Binding-site contacts:
Ligand atom N43 contacts residue PHE48 of chain 1.A at 3.5 Å.
Ligand atom C14 contacts residue GLY126 of chain 1.A at 3.7 Å.
Ligand atom N11 contacts residue ALA123 of chain 1.A at 2.6 Å (h-bond).
Ligand atom C27 contacts residue LEU120 of chain 1.A at 3.6 Å (hydrophobic).
Ligand atom N02 contacts residue LEU189 of chain 1.A at 3.6 Å.
Ligand atom C33 contacts residue ASP200 of chain 1.A at 3.3 Å.
Ligand atom C44 contacts residue CYS47 of chain 1.A at 3.6 Å (hydrophobic).
Ligand atom C39 contacts residue PHE48 of chain 1.A at 3.5 Å (hydrophobic).
Ligand atom C36 contacts residue LEU43 of chain 1.A at 3.4 Å (hydrophobic).
Ligand atom C28 contacts residue ASP200 of chain 1.A at 3.7 Å.
Ligand atom C30 contacts residue ILE104 of chain 1.A at 3.7 Å (hydrophobic).
Ligand atom C01 contacts residue ALA123 of chain 1.A at 3.5 Å (hydrophobic).
Ligand atom O47 contacts residue CYS47 of chain 1.A at 3.3 Å (h-bond).
Ligand atom N02 contacts residue ALA123 of chain 1.A at 2.8 Å (h-bond).
Ligand atom O32 contacts residue LYS73 of chain 1.A at 3.4 Å.
Ligand atom C13 contacts residue LEU43 of chain 1.A at 3.7 Å (hydrophobic).
Ligand atom C01 contacts residue GLU121 of chain 1.A at 3.2 Å.
Ligand atom O47 contacts residue GLY46 of chain 1.A at 3.3 Å (h-bond).
Ligand atom C45 contacts residue CYS47 of chain 1.A at 3.1 Å (hydrophobic).
Ligand atom C26 contacts residue LEU120 of chain 1.A at 3.4 Å (hydrophobic).
Ligand atom O31 contacts residue ALA199 of chain 1.A at 3.5 Å.
Ligand atom C06 contacts residue LEU189 of chain 1.A at 3.6 Å (hydrophobic).
Ligand atom C38 contacts residue LEU43 of chain 1.A at 3.7 Å (hydrophobic).
Ligand atom C12 contacts residue ALA123 of chain 1.A at 3.3 Å (hydrophobic).
Ligand atom C36 contacts residue VAL51 of chain 1.A at 3.7 Å (hydrophobic).
Ligand atom C44 contacts residue GLU45 of chain 1.A at 3.7 Å.
Ligand atom O35 contacts residue PHE201 of chain 1.A at 3.1 Å.
Ligand atom C13 contacts residue GLY126 of chain 1.A at 3.5 Å.
Ligand atom C01 contacts residue LEU189 of chain 1.A at 3.5 Å (hydrophobic).
Ligand atom O32 contacts residue LEU120 of chain 1.A at 3.7 Å.
Ligand atom C13 contacts residue ALA124 of chain 1.A at 3.6 Å (hydrophobic).
Ligand atom C03 contacts residue ALA123 of chain 1.A at 3.7 Å (hydrophobic).
Ligand atom C13 contacts residue ALA123 of chain 1.A at 3.3 Å (hydrophobic).
Ligand atom C46 contacts residue CYS47 of chain 1.A at 1.8 Å (hydrophobic).
Ligand atom C37 contacts residue LEU43 of chain 1.A at 3.6 Å (hydrophobic).
Ligand atom O47 contacts residue GLU45 of chain 1.A at 3.0 Å (salt-bridge).
Ligand atom N02 contacts residue CYS122 of chain 1.A at 3.7 Å.
Ligand atom O31 contacts residue ILE104 of chain 1.A at 3.7 Å.
Ligand atom O31 contacts residue ASP200 of chain 1.A at 3.0 Å (salt-bridge).
Ligand atom C34 contacts residue GLU90 of chain 1.A at 3.5 Å.

Sequence of chain 1.A:
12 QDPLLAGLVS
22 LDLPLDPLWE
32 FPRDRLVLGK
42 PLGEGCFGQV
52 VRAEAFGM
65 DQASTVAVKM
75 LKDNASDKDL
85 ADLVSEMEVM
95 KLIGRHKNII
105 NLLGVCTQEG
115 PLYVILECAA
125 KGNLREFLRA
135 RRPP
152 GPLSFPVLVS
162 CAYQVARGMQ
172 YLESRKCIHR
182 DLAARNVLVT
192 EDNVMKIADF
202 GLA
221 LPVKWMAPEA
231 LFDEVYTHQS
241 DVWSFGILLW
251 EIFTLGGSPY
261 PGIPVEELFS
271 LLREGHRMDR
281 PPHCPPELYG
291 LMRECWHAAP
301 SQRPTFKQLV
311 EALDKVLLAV

The protein below binds the small molecule below.
Small molecule (SMILES): CCC(=O)Nc1ccc(CN2C(=O)N(c3cc(OC)cc(OC)c3)Cc3cnc(Nc4ccc(N5CCN(C)CC5)cc4)nc32)cc1